Binding-site contacts:
Ligand atom O17 contacts residue ARG100 of chain 1.A at 3.5 Å (salt-bridge).
Ligand atom O09 contacts residue TYR37 of chain 1.B at 3.5 Å.
Ligand atom C24 contacts residue HIS39 of chain 1.B at 3.5 Å.
Ligand atom C23 contacts residue OAB1 of chain 1.O at 3.1 Å.
Ligand atom C08 contacts residue ARG100 of chain 1.A at 3.7 Å.
Ligand atom C02 contacts residue ASN96 of chain 1.B at 3.5 Å.
Ligand atom C13 contacts residue ASN96 of chain 1.B at 3.3 Å.
Ligand atom C05 contacts residue OOW1 of chain 1.K at 2.4 Å.
Ligand atom C24 contacts residue OAB1 of chain 1.O at 3.0 Å.
Ligand atom C14 contacts residue ASN96 of chain 1.B at 3.2 Å.
Ligand atom C06 contacts residue OOW1 of chain 1.K at 1.4 Å.
Ligand atom C14 contacts residue TYR37 of chain 1.B at 3.5 Å (hydrophobic).
Ligand atom P16 contacts residue OAB1 of chain 1.O at 2.7 Å.
Ligand atom C02 contacts residue OOW1 of chain 1.K at 2.8 Å.
Ligand atom P16 contacts residue TYR37 of chain 1.B at 3.7 Å.
Ligand atom O47 contacts residue TYR37 of chain 1.B at 2.5 Å (h-bond).
Ligand atom O25 contacts residue HIS39 of chain 1.B at 2.9 Å (h-bond).
Ligand atom O15 contacts residue OOW1 of chain 1.K at 3.0 Å (h-bond).
Ligand atom C03 contacts residue OOW1 of chain 1.K at 2.5 Å.
Ligand atom C24 contacts residue TYR54 of chain 1.B at 3.7 Å (hydrophobic).
Ligand atom O22 contacts residue HIS39 of chain 1.B at 2.9 Å (h-bond).
Ligand atom O25 contacts residue OAB1 of chain 1.O at 3.7 Å.
Ligand atom O15 contacts residue ASN96 of chain 1.B at 3.3 Å (h-bond).
Ligand atom C14 contacts residue TYR31 of chain 1.B at 3.7 Å (hydrophobic).
Ligand atom O07 contacts residue OAB1 of chain 1.O at 3.4 Å (h-bond).
Ligand atom O47 contacts residue OAB1 of chain 1.O at 3.3 Å.
Ligand atom N12 contacts residue OOW1 of chain 1.K at 3.6 Å.
Ligand atom C23 contacts residue HIS39 of chain 1.B at 3.2 Å.
Ligand atom O15 contacts residue TYR101 of chain 1.B at 2.8 Å (h-bond).
Ligand atom O04 contacts residue OOW1 of chain 1.K at 2.3 Å (h-bond).
Ligand atom C01 contacts residue OOW1 of chain 1.K at 3.2 Å.
Ligand atom O22 contacts residue ASN96 of chain 1.B at 2.6 Å (h-bond).
Ligand atom O18 contacts residue OAB1 of chain 1.O at 1.4 Å.
Ligand atom N12 contacts residue TYR37 of chain 1.B at 3.4 Å.
Ligand atom O47 contacts residue LYS55 of chain 1.B at 3.1 Å (salt-bridge).
Ligand atom O09 contacts residue OAB1 of chain 1.O at 3.2 Å.
Ligand atom C08 contacts residue OAB1 of chain 1.O at 3.7 Å.
Ligand atom O22 contacts residue TYR37 of chain 1.B at 3.6 Å.
Ligand atom C05 contacts residue TYR101 of chain 1.B at 3.6 Å (hydrophobic).
Ligand atom O25 contacts residue TYR37 of chain 1.B at 3.6 Å.

Sequence of chain 1.B:
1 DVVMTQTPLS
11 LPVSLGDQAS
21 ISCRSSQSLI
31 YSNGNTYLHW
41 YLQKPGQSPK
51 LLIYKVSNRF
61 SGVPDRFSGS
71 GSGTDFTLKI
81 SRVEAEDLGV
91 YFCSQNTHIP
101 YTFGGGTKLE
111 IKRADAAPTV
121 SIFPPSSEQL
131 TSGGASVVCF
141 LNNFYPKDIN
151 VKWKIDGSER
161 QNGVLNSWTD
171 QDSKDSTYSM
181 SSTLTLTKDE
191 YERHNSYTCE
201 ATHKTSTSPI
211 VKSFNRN

Sequence of chain 1.A:
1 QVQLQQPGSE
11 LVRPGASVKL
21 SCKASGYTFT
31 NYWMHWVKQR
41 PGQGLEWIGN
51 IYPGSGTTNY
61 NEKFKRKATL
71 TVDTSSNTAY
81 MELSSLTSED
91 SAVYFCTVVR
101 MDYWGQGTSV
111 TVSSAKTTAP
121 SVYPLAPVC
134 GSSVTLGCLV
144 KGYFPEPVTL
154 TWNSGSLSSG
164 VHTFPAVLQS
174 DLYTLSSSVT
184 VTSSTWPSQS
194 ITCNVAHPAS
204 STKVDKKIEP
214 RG

The small molecule below binds the protein below.
Small molecule (SMILES): CC(=O)N[C@@H]1C(O)O[C@H](COP(=O)(O)O)[C@@H](OC(C)=O)[C@@H]1O